Sequence of chain 1.A:
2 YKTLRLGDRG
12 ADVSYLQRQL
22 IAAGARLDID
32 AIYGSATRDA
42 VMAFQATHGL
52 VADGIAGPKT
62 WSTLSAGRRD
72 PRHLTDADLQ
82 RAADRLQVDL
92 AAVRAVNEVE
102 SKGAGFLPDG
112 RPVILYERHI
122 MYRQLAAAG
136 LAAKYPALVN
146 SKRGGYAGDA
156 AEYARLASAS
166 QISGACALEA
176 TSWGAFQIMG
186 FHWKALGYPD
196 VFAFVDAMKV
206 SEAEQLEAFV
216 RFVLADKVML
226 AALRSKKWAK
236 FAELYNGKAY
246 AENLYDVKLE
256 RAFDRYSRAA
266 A

Binding-site contacts:
Ligand atom N contacts residue ALA83 of chain 1.A at 4.1 Å.
Ligand atom OXT contacts residue ASP79 of chain 1.A at 3.9 Å.
Ligand atom OXT contacts residue GLU212 of chain 1.A at 4.2 Å.
Ligand atom CA contacts residue GLU212 of chain 1.A at 3.7 Å.
Ligand atom C contacts residue ALA208 of chain 1.A at 3.5 Å (hydrophobic).
Ligand atom N contacts residue GLU212 of chain 1.A at 2.8 Å (salt-bridge).
Ligand atom OXT contacts residue ALA208 of chain 1.A at 2.8 Å (h-bond).
Ligand atom CA contacts residue ALA208 of chain 1.A at 4.3 Å (hydrophobic).
Ligand atom CA contacts residue VAL215 of chain 1.A at 4.0 Å (hydrophobic).
Ligand atom N contacts residue VAL215 of chain 1.A at 4.1 Å.
Ligand atom N contacts residue ARG86 of chain 1.A at 3.8 Å.
Ligand atom OXT contacts residue LEU211 of chain 1.A at 3.5 Å.
Ligand atom O contacts residue ALA208 of chain 1.A at 4.0 Å.
Ligand atom C contacts residue LEU211 of chain 1.A at 4.1 Å (hydrophobic).
Ligand atom C contacts residue GLU212 of chain 1.A at 4.2 Å.
Ligand atom CA contacts residue ASP79 of chain 1.A at 4.1 Å.
Ligand atom N contacts residue ARG82 of chain 1.A at 4.4 Å.
Ligand atom O contacts residue GLU212 of chain 1.A at 4.1 Å.
Ligand atom CA contacts residue ALA83 of chain 1.A at 4.0 Å (hydrophobic).
Ligand atom CA contacts residue LEU211 of chain 1.A at 3.8 Å (hydrophobic).
Ligand atom C contacts residue ASP79 of chain 1.A at 4.2 Å.

This small molecule binds to this protein.
Small molecule (SMILES): NCC(=O)O